Binding-site contacts:
Ligand atom N3 contacts residue C911 of chain 1.AA at 3.4 Å.
Ligand atom C3' contacts residue MET75 of chain 1.F at 3.7 Å (hydrophobic).
Ligand atom C5' contacts residue TYR285 of chain 1.F at 3.7 Å (hydrophobic).
Ligand atom C2 contacts residue THR207 of chain 1.F at 3.8 Å.
Ligand atom O2' contacts residue ASN177 of chain 1.F at 3.7 Å.
Ligand atom C4' contacts residue ASP238 of chain 1.F at 3.7 Å.
Ligand atom C2 contacts residue GLU313 of chain 1.F at 3.6 Å.
Ligand atom O1P contacts residue SER203 of chain 1.F at 2.8 Å (h-bond).
Ligand atom C3' contacts residue ASP238 of chain 1.F at 3.6 Å.
Ligand atom N3 contacts residue CYS205 of chain 1.F at 3.7 Å.
Ligand atom P contacts residue SER262 of chain 1.F at 3.8 Å.
Ligand atom O2P contacts residue GLY261 of chain 1.F at 3.1 Å (h-bond).
Ligand atom O3' contacts residue ASP238 of chain 1.F at 2.8 Å (salt-bridge).
Ligand atom O3P contacts residue SER203 of chain 1.F at 3.0 Å (h-bond).
Ligand atom C6 contacts residue GLY289 of chain 1.F at 3.5 Å.
Ligand atom O3P contacts residue TYR285 of chain 1.F at 2.5 Å (h-bond).
Ligand atom O3P contacts residue SER262 of chain 1.F at 3.1 Å (h-bond).
Ligand atom C5 contacts residue MET288 of chain 1.F at 3.8 Å (hydrophobic).
Ligand atom O5' contacts residue GLY239 of chain 1.F at 3.3 Å.
Ligand atom O3' contacts residue MET259 of chain 1.F at 3.7 Å.
Ligand atom N7 contacts residue MET288 of chain 1.F at 3.1 Å (h-bond).
Ligand atom P contacts residue SER203 of chain 1.F at 3.9 Å.
Ligand atom O1P contacts residue GLY202 of chain 1.F at 3.4 Å.
Ligand atom O2' contacts residue ASP238 of chain 1.F at 2.4 Å (salt-bridge).
Ligand atom O2P contacts residue SER262 of chain 1.F at 3.4 Å (h-bond).
Ligand atom N1 contacts residue C911 of chain 1.AA at 3.6 Å.
Ligand atom C2' contacts residue ASP238 of chain 1.F at 3.7 Å.
Ligand atom O3' contacts residue ALA73 of chain 1.F at 3.2 Å.
Ligand atom C2 contacts residue C911 of chain 1.AA at 3.2 Å.
Ligand atom O6 contacts residue GLY289 of chain 1.F at 2.7 Å (h-bond).
Ligand atom C6 contacts residue MET288 of chain 1.F at 3.8 Å (hydrophobic).
Ligand atom C2 contacts residue CYS205 of chain 1.F at 3.3 Å (hydrophobic).
Ligand atom N7 contacts residue MET75 of chain 1.F at 3.7 Å.
Ligand atom N1 contacts residue GLU313 of chain 1.F at 2.9 Å (salt-bridge).
Ligand atom O1P contacts residue GLY240 of chain 1.F at 3.2 Å (h-bond).
Ligand atom O6 contacts residue GLY314 of chain 1.F at 3.5 Å.
Ligand atom C8 contacts residue MET75 of chain 1.F at 3.5 Å (hydrophobic).
Ligand atom O6 contacts residue MET288 of chain 1.F at 3.1 Å (h-bond).
Ligand atom N7 contacts residue GLY287 of chain 1.F at 3.6 Å.
Ligand atom O6 contacts residue GLY287 of chain 1.F at 3.1 Å.

The protein below binds the small molecule below.
Small molecule (SMILES): O=c1[nH]cnc2c1ncn2[C@@H]1O[C@H](COP(=O)(O)O)[C@@H](O)[C@H]1O

Sequence of chain 1.F:
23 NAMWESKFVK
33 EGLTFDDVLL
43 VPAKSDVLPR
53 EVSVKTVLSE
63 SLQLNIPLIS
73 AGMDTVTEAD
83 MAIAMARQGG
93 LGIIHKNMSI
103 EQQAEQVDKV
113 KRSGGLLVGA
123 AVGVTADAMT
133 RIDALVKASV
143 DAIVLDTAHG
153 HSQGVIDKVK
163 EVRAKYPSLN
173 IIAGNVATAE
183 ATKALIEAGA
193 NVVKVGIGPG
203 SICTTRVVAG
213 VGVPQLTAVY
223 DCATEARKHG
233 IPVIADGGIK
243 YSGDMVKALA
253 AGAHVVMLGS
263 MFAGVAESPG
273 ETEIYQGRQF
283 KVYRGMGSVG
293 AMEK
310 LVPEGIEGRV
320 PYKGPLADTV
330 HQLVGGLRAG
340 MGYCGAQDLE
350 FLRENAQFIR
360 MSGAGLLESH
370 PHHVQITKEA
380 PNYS